This small molecule binds to this protein.
Small molecule (SMILES): CO[P](O)(=S)O[C@H]1C[C@H](n2cc(C)c(=O)[nH]c2=O)O[C@@H]1CO[P](O)(=S)O[C@H]1C[C@H](n2cc(C)c(=O)[nH]c2=O)O[C@@H]1CO[PH](O)=S

Sequence of chain 1.B:
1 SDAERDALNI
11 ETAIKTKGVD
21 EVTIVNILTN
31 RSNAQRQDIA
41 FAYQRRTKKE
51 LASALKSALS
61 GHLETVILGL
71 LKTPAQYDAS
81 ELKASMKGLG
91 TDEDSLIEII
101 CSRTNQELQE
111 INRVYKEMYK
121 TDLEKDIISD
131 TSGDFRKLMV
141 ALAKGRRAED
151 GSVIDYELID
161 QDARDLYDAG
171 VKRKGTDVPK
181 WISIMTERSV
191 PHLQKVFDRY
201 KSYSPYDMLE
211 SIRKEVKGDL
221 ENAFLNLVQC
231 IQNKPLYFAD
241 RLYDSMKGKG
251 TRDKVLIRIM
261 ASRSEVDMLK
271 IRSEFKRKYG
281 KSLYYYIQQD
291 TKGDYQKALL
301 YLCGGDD

Binding-site contacts:
Ligand atom P contacts residue LYS83 of chain 1.B at 3.8 Å.
Ligand atom C5' contacts residue LYS83 of chain 1.B at 3.7 Å.
Ligand atom O3' contacts residue LYS83 of chain 1.B at 3.8 Å.
Ligand atom O5' contacts residue LYS83 of chain 1.B at 3.3 Å (salt-bridge).
Ligand atom OP2 contacts residue LYS87 of chain 1.B at 3.2 Å.
Ligand atom P contacts residue TYR119 of chain 1.B at 4.4 Å.
Ligand atom C5' contacts residue TYR119 of chain 1.B at 4.4 Å (hydrophobic).
Ligand atom OP2 contacts residue TYR119 of chain 1.B at 3.0 Å.
Ligand atom OP2 contacts residue LYS83 of chain 1.B at 3.5 Å (salt-bridge).
Ligand atom SP contacts residue LYS87 of chain 1.B at 4.3 Å.
Ligand atom P contacts residue LYS87 of chain 1.B at 4.2 Å.